Binding-site contacts:
Ligand atom C1 contacts residue ASN109 of chain 1.E at 1.5 Å.
Ligand atom C7 contacts residue TYR217 of chain 1.E at 4.4 Å (hydrophobic).
Ligand atom N2 contacts residue TYR217 of chain 1.E at 4.5 Å.
Ligand atom O7 contacts residue THR215 of chain 1.E at 4.4 Å.
Ligand atom O7 contacts residue ASN109 of chain 1.E at 3.7 Å.
Ligand atom C7 contacts residue SER216 of chain 1.E at 3.8 Å.
Ligand atom C1 contacts residue SER216 of chain 1.E at 3.7 Å.
Ligand atom C8 contacts residue SER216 of chain 1.E at 3.3 Å.
Ligand atom O5 contacts residue ASN109 of chain 1.E at 2.6 Å (h-bond).
Ligand atom O7 contacts residue SER216 of chain 1.E at 3.3 Å.
Ligand atom O3 contacts residue SER216 of chain 1.E at 3.6 Å.
Ligand atom C3 contacts residue ASN109 of chain 1.E at 3.8 Å.
Ligand atom C8 contacts residue LEU203 of chain 1.E at 4.3 Å (hydrophobic).
Ligand atom C3 contacts residue SER216 of chain 1.E at 3.6 Å.
Ligand atom C2 contacts residue SER216 of chain 1.E at 3.7 Å.
Ligand atom C5 contacts residue ASN109 of chain 1.E at 3.9 Å.
Ligand atom C8 contacts residue ASP175 of chain 1.E at 4.2 Å.
Ligand atom C4 contacts residue ASN109 of chain 1.E at 4.4 Å.
Ligand atom C2 contacts residue ASN109 of chain 1.E at 2.5 Å.
Ligand atom C8 contacts residue THR215 of chain 1.E at 3.8 Å.
Ligand atom C7 contacts residue ASN109 of chain 1.E at 3.5 Å.
Ligand atom N2 contacts residue ASN109 of chain 1.E at 2.8 Å (h-bond).
Ligand atom C1 contacts residue GLN218 of chain 1.E at 4.0 Å.
Ligand atom C8 contacts residue MET214 of chain 1.E at 4.2 Å (hydrophobic).
Ligand atom N2 contacts residue SER216 of chain 1.E at 3.0 Å (h-bond).
Ligand atom C8 contacts residue TYR217 of chain 1.E at 3.4 Å (hydrophobic).

The small molecule below binds the protein below.
Small molecule (SMILES): CC(=O)N[C@H]1[C@H](O[C@H]2[C@H](O)[C@@H](NC(C)=O)CO[C@@H]2CO)O[C@H](CO)[C@@H](O)[C@@H]1O

Sequence of chain 1.E:
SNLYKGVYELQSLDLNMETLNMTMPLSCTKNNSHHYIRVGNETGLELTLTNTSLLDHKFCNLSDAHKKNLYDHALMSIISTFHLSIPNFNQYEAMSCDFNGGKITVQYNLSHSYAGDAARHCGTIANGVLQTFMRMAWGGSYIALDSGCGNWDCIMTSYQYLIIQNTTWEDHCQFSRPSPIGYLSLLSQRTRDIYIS